Sequence of chain 4.A:
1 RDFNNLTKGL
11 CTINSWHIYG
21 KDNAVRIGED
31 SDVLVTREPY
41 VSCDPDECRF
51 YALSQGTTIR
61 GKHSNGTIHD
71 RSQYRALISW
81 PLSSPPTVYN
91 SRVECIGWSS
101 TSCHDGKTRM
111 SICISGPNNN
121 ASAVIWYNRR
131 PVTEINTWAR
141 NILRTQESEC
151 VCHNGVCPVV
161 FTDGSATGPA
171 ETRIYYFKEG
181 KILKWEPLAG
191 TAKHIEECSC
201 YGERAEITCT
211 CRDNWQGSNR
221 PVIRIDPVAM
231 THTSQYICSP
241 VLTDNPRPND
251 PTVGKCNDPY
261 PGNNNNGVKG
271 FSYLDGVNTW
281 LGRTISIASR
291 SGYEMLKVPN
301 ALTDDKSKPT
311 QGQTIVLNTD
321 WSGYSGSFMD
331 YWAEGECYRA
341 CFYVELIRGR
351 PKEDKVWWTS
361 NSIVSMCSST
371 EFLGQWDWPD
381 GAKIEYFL

Binding-site contacts:
Ligand atom C6 contacts residue ARG37 of chain 4.A at 3.6 Å.
Ligand atom N27 contacts residue LEU53 of chain 4.A at 3.7 Å.
Ligand atom C38 contacts residue ARG212 of chain 4.A at 3.7 Å.
Ligand atom N30 contacts residue ARG75 of chain 4.A at 3.6 Å (salt-bridge).
Ligand atom C38 contacts residue GLU196 of chain 4.A at 3.6 Å.
Ligand atom C15 contacts residue TRP98 of chain 4.A at 3.8 Å (hydrophobic).
Ligand atom C3 contacts residue TYR324 of chain 4.A at 3.7 Å (hydrophobic).
Ligand atom C1 contacts residue ARG37 of chain 4.A at 3.8 Å.
Ligand atom C36 contacts residue ARG144 of chain 4.A at 3.9 Å.
Ligand atom C4 contacts residue ASP70 of chain 4.A at 3.9 Å.
Ligand atom O7 contacts residue ARG290 of chain 4.A at 2.9 Å (salt-bridge).
Ligand atom C26 contacts residue GLU38 of chain 4.A at 3.6 Å.
Ligand atom C6 contacts residue TYR324 of chain 4.A at 3.1 Å (hydrophobic).
Ligand atom N30 contacts residue GLU38 of chain 4.A at 3.4 Å (salt-bridge).
Ligand atom O14 contacts residue ASP70 of chain 4.A at 3.9 Å.
Ligand atom O8 contacts residue TYR324 of chain 4.A at 3.3 Å (h-bond).
Ligand atom C39 contacts residue ILE142 of chain 4.A at 3.9 Å (hydrophobic).
Ligand atom C6 contacts residue ARG290 of chain 4.A at 3.6 Å.
Ligand atom N27 contacts residue TRP98 of chain 4.A at 2.9 Å (h-bond).
Ligand atom O14 contacts residue ARG71 of chain 4.A at 2.9 Å (salt-bridge).
Ligand atom C4 contacts residue TYR324 of chain 4.A at 3.7 Å (hydrophobic).
Ligand atom O8 contacts residue ARG290 of chain 4.A at 2.8 Å (salt-bridge).
Ligand atom C26 contacts residue TRP98 of chain 4.A at 3.9 Å (hydrophobic).
Ligand atom C1 contacts residue GLU38 of chain 4.A at 3.3 Å.
Ligand atom N27 contacts residue GLU38 of chain 4.A at 3.8 Å.
Ligand atom N25 contacts residue GLU38 of chain 4.A at 3.8 Å.
Ligand atom O7 contacts residue ARG212 of chain 4.A at 3.3 Å (salt-bridge).
Ligand atom C1 contacts residue TYR324 of chain 4.A at 3.2 Å (hydrophobic).
Ligand atom C39 contacts residue ARG71 of chain 4.A at 4.0 Å.
Ligand atom C2 contacts residue ASP70 of chain 4.A at 3.3 Å.
Ligand atom C3 contacts residue GLU197 of chain 4.A at 3.9 Å.
Ligand atom O7 contacts residue TYR324 of chain 4.A at 3.2 Å (h-bond).
Ligand atom N27 contacts residue GLU147 of chain 4.A at 3.0 Å (salt-bridge).
Ligand atom C1 contacts residue ASP70 of chain 4.A at 3.3 Å.
Ligand atom O8 contacts residue ARG37 of chain 4.A at 2.7 Å (salt-bridge).
Ligand atom C5 contacts residue ASP70 of chain 4.A at 3.7 Å.
Ligand atom N30 contacts residue ASP70 of chain 4.A at 3.1 Å (salt-bridge).
Ligand atom C5 contacts residue TYR324 of chain 4.A at 3.5 Å (hydrophobic).
Ligand atom C37 contacts residue GLU197 of chain 4.A at 3.5 Å.
Ligand atom O9 contacts residue ASP70 of chain 4.A at 3.1 Å (salt-bridge).

This small molecule binds to this protein.
Small molecule (SMILES): CCC(CC)[C@H](NC(C)=O)[C@@H]1[C@H](O)[C@@H](C(=O)O)C[C@H]1NC(=N)N